Sequence of chain 1.B:
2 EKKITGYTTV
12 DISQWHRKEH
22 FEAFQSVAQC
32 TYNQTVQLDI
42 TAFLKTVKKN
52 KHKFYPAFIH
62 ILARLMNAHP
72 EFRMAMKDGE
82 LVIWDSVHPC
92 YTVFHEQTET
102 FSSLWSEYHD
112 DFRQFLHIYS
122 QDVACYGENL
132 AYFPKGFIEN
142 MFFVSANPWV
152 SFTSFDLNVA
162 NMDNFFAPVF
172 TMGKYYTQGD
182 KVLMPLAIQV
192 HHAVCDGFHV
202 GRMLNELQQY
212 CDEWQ

Sequence of chain 1.A:
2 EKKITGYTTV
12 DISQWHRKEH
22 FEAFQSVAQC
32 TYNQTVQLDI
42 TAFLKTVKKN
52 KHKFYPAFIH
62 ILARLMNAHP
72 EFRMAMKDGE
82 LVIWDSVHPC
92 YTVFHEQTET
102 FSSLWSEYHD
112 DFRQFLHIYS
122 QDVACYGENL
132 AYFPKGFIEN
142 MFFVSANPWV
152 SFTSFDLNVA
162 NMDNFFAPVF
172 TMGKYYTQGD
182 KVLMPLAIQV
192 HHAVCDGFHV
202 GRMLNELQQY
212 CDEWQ

This small molecule binds to this protein.
Small molecule (SMILES): O=C(N[C@H](CO)[C@H](O)c1ccc([N+](=O)[O-])cc1)C(Cl)Cl

Binding-site contacts:
Ligand atom C2 contacts residue SER104 of chain 1.A at 4.0 Å.
Ligand atom C6 contacts residue LEU158 of chain 1.A at 3.8 Å (hydrophobic).
Ligand atom CL1 contacts residue PHE144 of chain 1.A at 3.6 Å.
Ligand atom O4 contacts residue HIS193 of chain 1.B at 2.7 Å (h-bond).
Ligand atom C7 contacts residue LEU158 of chain 1.A at 3.9 Å (hydrophobic).
Ligand atom C7 contacts residue PHE25 of chain 1.B at 4.0 Å (hydrophobic).
Ligand atom C2 contacts residue TYR133 of chain 1.A at 3.7 Å (hydrophobic).
Ligand atom O2 contacts residue PHE25 of chain 1.B at 3.3 Å.
Ligand atom CL1 contacts residue THR93 of chain 1.A at 4.0 Å.
Ligand atom O9A contacts residue PHE166 of chain 1.A at 3.3 Å.
Ligand atom C1 contacts residue SER104 of chain 1.A at 2.9 Å.
Ligand atom C5 contacts residue LEU158 of chain 1.A at 4.2 Å (hydrophobic).
Ligand atom C1 contacts residue TYR133 of chain 1.A at 3.8 Å (hydrophobic).
Ligand atom O9B contacts residue ALA29 of chain 1.B at 3.4 Å (h-bond).
Ligand atom C3 contacts residue HIS193 of chain 1.B at 3.7 Å.
Ligand atom O2 contacts residue PHE102 of chain 1.A at 3.8 Å.
Ligand atom N2 contacts residue PHE102 of chain 1.A at 4.0 Å.
Ligand atom CL1 contacts residue SER104 of chain 1.A at 3.3 Å.
Ligand atom N2 contacts residue THR93 of chain 1.A at 4.2 Å.
Ligand atom C8 contacts residue PHE25 of chain 1.B at 4.0 Å (hydrophobic).
Ligand atom CL2 contacts residue TYR133 of chain 1.A at 3.2 Å.
Ligand atom CL2 contacts residue SER104 of chain 1.A at 3.6 Å.
Ligand atom O5 contacts residue SER146 of chain 1.A at 3.2 Å.
Ligand atom C11 contacts residue LEU158 of chain 1.A at 4.0 Å (hydrophobic).
Ligand atom O5 contacts residue VAL170 of chain 1.A at 3.9 Å.
Ligand atom C8 contacts residue LEU158 of chain 1.A at 4.2 Å (hydrophobic).
Ligand atom C2 contacts residue PHE102 of chain 1.A at 3.8 Å (hydrophobic).
Ligand atom C7 contacts residue HIS193 of chain 1.B at 4.2 Å.
Ligand atom C8 contacts residue ALA29 of chain 1.B at 4.1 Å (hydrophobic).
Ligand atom C4 contacts residue HIS193 of chain 1.B at 3.5 Å.
Ligand atom O4 contacts residue SER146 of chain 1.A at 3.5 Å (h-bond).
Ligand atom C7 contacts residue CYS31 of chain 1.B at 4.0 Å (hydrophobic).
Ligand atom C1 contacts residue PHE102 of chain 1.A at 4.0 Å (hydrophobic).
Ligand atom C3 contacts residue SER146 of chain 1.A at 4.2 Å.
Ligand atom CL2 contacts residue PHE144 of chain 1.A at 4.2 Å.
Ligand atom N9 contacts residue PHE166 of chain 1.A at 4.1 Å.
Ligand atom C4 contacts residue SER146 of chain 1.A at 3.2 Å.
Ligand atom CL2 contacts residue PHE134 of chain 1.A at 3.4 Å.
Ligand atom O2 contacts residue TYR133 of chain 1.A at 2.9 Å (h-bond).
Ligand atom C8 contacts residue CYS31 of chain 1.B at 3.8 Å (hydrophobic).